Binding-site contacts:
Ligand atom N2 contacts residue ASN383 of chain 1.A at 2.9 Å (h-bond).
Ligand atom O7 contacts residue ASN383 of chain 1.A at 2.9 Å (h-bond).
Ligand atom O6 contacts residue ASP382 of chain 1.A at 4.1 Å.
Ligand atom C4 contacts residue ASN383 of chain 1.A at 4.2 Å.
Ligand atom C5 contacts residue ASN383 of chain 1.A at 3.6 Å.
Ligand atom C2 contacts residue ASN383 of chain 1.A at 2.5 Å.
Ligand atom C3 contacts residue ASN383 of chain 1.A at 3.8 Å.
Ligand atom C8 contacts residue ASN383 of chain 1.A at 4.3 Å.
Ligand atom C7 contacts residue ASN383 of chain 1.A at 3.1 Å.
Ligand atom O5 contacts residue ASN383 of chain 1.A at 2.4 Å (h-bond).
Ligand atom C1 contacts residue ASN383 of chain 1.A at 1.4 Å.
Ligand atom O6 contacts residue ASN383 of chain 1.A at 4.0 Å.

A protein and the small-molecule ligand that binds it are described below.
Small molecule (SMILES): CC(=O)N[C@@H]1[C@@H](O)[C@H](O)[C@@H](CO)O[C@H]1O

Sequence of chain 1.A:
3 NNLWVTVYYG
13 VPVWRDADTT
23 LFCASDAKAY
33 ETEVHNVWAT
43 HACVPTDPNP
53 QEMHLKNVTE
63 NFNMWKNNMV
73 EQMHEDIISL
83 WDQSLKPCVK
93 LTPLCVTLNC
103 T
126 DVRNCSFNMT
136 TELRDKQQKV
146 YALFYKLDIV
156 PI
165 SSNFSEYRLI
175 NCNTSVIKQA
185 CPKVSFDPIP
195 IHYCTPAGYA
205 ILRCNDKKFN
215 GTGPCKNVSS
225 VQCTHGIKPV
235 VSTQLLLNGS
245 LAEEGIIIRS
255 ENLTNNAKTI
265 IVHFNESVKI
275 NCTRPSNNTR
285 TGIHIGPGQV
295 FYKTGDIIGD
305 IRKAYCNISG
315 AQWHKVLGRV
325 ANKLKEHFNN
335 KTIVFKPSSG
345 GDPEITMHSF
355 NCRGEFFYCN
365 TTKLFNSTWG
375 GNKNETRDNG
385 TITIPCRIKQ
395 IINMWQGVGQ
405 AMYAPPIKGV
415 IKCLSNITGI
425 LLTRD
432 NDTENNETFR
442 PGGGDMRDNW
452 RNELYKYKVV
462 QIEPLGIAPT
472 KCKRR